Binding-site contacts:
Ligand atom C4C contacts residue VAL188 of chain 21.A at 3.7 Å (hydrophobic).
Ligand atom C1B contacts residue TYR128 of chain 21.A at 3.6 Å (hydrophobic).
Ligand atom C2A contacts residue TYR152 of chain 21.A at 3.6 Å (hydrophobic).
Ligand atom N3A contacts residue PHE186 of chain 21.A at 4.0 Å.
Ligand atom O1 contacts residue MET221 of chain 21.A at 3.9 Å.
Ligand atom C5C contacts residue VAL191 of chain 21.A at 3.8 Å (hydrophobic).
Ligand atom C4 contacts residue LEU106 of chain 21.A at 3.9 Å (hydrophobic).
Ligand atom C3B contacts residue TYR152 of chain 21.A at 3.7 Å (hydrophobic).
Ligand atom O1A contacts residue PHE186 of chain 21.A at 3.0 Å.
Ligand atom C2C contacts residue TYR197 of chain 21.A at 3.7 Å (hydrophobic).
Ligand atom C2C contacts residue MET221 of chain 21.A at 4.0 Å (hydrophobic).
Ligand atom C2A contacts residue PHE186 of chain 21.A at 3.3 Å (hydrophobic).
Ligand atom O1 contacts residue LEU106 of chain 21.A at 3.8 Å.
Ligand atom N3A contacts residue ALA24 of chain 21.C at 3.8 Å.
Ligand atom C5B contacts residue MET224 of chain 21.A at 3.8 Å (hydrophobic).
Ligand atom N3A contacts residue TYR152 of chain 21.A at 3.5 Å.
Ligand atom C4A contacts residue PRO174 of chain 21.A at 3.1 Å (hydrophobic).
Ligand atom N2 contacts residue LEU106 of chain 21.A at 3.8 Å.
Ligand atom C6B contacts residue TYR128 of chain 21.A at 3.3 Å (hydrophobic).
Ligand atom C1C contacts residue TYR128 of chain 21.A at 3.7 Å (hydrophobic).
Ligand atom N3A contacts residue PRO174 of chain 21.A at 3.7 Å.
Ligand atom C6B contacts residue ILE104 of chain 21.A at 3.6 Å (hydrophobic).
Ligand atom O1B contacts residue ILE104 of chain 21.A at 3.9 Å.
Ligand atom C5B contacts residue TYR128 of chain 21.A at 4.0 Å (hydrophobic).
Ligand atom C5 contacts residue LEU106 of chain 21.A at 3.8 Å (hydrophobic).
Ligand atom C4 contacts residue TYR197 of chain 21.A at 3.8 Å (hydrophobic).
Ligand atom C1C contacts residue LEU106 of chain 21.A at 3.8 Å (hydrophobic).
Ligand atom C3C contacts residue TYR128 of chain 21.A at 3.4 Å (hydrophobic).
Ligand atom C3B contacts residue VAL188 of chain 21.A at 3.8 Å (hydrophobic).
Ligand atom C4C contacts residue VAL191 of chain 21.A at 3.0 Å (hydrophobic).
Ligand atom O1B contacts residue TYR128 of chain 21.A at 3.4 Å (h-bond).
Ligand atom C1B contacts residue ILE104 of chain 21.A at 4.0 Å (hydrophobic).
Ligand atom C5A contacts residue ALA150 of chain 21.A at 3.6 Å (hydrophobic).
Ligand atom C1B contacts residue VAL188 of chain 21.A at 3.8 Å (hydrophobic).
Ligand atom C2B contacts residue VAL188 of chain 21.A at 3.5 Å (hydrophobic).
Ligand atom C5B contacts residue PHE186 of chain 21.A at 3.9 Å (hydrophobic).
Ligand atom C4B contacts residue PHE186 of chain 21.A at 3.6 Å (hydrophobic).
Ligand atom C4B contacts residue TYR152 of chain 21.A at 3.8 Å (hydrophobic).
Ligand atom C5A contacts residue VAL176 of chain 21.A at 3.6 Å (hydrophobic).
Ligand atom C5A contacts residue PHE186 of chain 21.A at 3.5 Å (hydrophobic).

Sequence of chain 21.C:
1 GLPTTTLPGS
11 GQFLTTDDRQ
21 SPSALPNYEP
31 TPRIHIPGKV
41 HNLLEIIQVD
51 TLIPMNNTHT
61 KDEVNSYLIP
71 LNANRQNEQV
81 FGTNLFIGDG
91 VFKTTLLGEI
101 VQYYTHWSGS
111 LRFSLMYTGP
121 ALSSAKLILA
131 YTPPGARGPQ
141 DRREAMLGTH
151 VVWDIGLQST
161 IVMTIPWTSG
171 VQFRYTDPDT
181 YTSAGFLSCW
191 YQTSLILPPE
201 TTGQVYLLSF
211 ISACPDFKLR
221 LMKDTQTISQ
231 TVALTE

Sequence of chain 21.A:
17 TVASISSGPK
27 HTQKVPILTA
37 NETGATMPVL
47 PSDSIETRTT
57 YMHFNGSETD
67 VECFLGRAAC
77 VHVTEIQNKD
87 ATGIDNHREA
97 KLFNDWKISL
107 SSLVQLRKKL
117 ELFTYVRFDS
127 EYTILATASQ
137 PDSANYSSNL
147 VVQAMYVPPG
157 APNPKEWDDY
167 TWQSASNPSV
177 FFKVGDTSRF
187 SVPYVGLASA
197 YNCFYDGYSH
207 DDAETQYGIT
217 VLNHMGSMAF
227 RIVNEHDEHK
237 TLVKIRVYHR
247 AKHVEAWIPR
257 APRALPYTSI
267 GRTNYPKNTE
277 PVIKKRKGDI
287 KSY

The protein below binds the small molecule below.
Small molecule (SMILES): Cc1cc(CCCCCOc2ccc(C3=NCCO3)cc2)on1